This small molecule binds to this protein.
Small molecule (SMILES): Nc1ncnc2c1ncn2[C@@H]1O[C@H](COP(=O)(O)OP(=O)(O)OP(O)(O)=S)[C@@H](O)[C@H]1O

Sequence of chain 1.E:
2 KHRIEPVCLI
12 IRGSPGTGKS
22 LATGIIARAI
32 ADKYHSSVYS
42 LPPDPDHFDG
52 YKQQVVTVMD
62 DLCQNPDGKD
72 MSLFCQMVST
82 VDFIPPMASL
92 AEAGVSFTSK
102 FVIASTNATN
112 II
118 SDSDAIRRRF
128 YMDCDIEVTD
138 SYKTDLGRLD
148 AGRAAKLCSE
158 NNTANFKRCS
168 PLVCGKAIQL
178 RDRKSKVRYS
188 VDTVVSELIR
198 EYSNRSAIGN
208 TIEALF

Binding-site contacts:
Ligand atom O2A contacts residue GLY19 of chain 1.E at 3.2 Å (h-bond).
Ligand atom O2A contacts residue THR18 of chain 1.E at 4.2 Å.
Ligand atom O3B contacts residue SER21 of chain 1.E at 2.4 Å (h-bond).
Ligand atom O2B contacts residue GLY19 of chain 1.E at 3.7 Å.
Ligand atom O1B contacts residue PRO16 of chain 1.E at 4.1 Å.
Ligand atom O3' contacts residue GLY17 of chain 1.E at 4.0 Å.
Ligand atom PA contacts residue SER21 of chain 1.E at 3.8 Å.
Ligand atom O3B contacts residue LYS20 of chain 1.E at 4.2 Å.
Ligand atom O2B contacts residue LYS20 of chain 1.E at 2.8 Å (salt-bridge).
Ligand atom PG contacts residue ASP62 of chain 1.E at 3.7 Å.
Ligand atom PB contacts residue GLY17 of chain 1.E at 3.5 Å.
Ligand atom S1G contacts residue PRO16 of chain 1.E at 3.8 Å.
Ligand atom O2B contacts residue THR18 of chain 1.E at 3.8 Å.
Ligand atom O2B contacts residue SER21 of chain 1.E at 4.0 Å.
Ligand atom PA contacts residue GLY19 of chain 1.E at 3.8 Å.
Ligand atom PB contacts residue SER21 of chain 1.E at 3.4 Å.
Ligand atom O5' contacts residue SER21 of chain 1.E at 3.8 Å.
Ligand atom O3A contacts residue GLY19 of chain 1.E at 3.4 Å.
Ligand atom C5' contacts residue LEU22 of chain 1.E at 3.8 Å (hydrophobic).
Ligand atom O1B contacts residue GLY17 of chain 1.E at 2.9 Å (h-bond).
Ligand atom O5' contacts residue LEU22 of chain 1.E at 3.3 Å (h-bond).
Ligand atom O3G contacts residue SER21 of chain 1.E at 3.3 Å (h-bond).
Ligand atom C4' contacts residue LEU22 of chain 1.E at 3.6 Å (hydrophobic).
Ligand atom O3G contacts residue ASP61 of chain 1.E at 3.5 Å (salt-bridge).
Ligand atom O3G contacts residue ASP62 of chain 1.E at 2.2 Å (salt-bridge).
Ligand atom O2G contacts residue SER21 of chain 1.E at 3.6 Å.
Ligand atom O4' contacts residue LEU22 of chain 1.E at 3.9 Å.
Ligand atom O1A contacts residue SER21 of chain 1.E at 3.8 Å.
Ligand atom O3A contacts residue LYS20 of chain 1.E at 3.4 Å (salt-bridge).
Ligand atom O2B contacts residue SER15 of chain 1.E at 4.2 Å.
Ligand atom O3A contacts residue SER21 of chain 1.E at 2.8 Å (h-bond).
Ligand atom O2B contacts residue PRO16 of chain 1.E at 3.8 Å.
Ligand atom O5' contacts residue GLY19 of chain 1.E at 3.9 Å.
Ligand atom S1G contacts residue GLY17 of chain 1.E at 3.9 Å.
Ligand atom O2A contacts residue GLY17 of chain 1.E at 3.3 Å.
Ligand atom O3B contacts residue ASP62 of chain 1.E at 4.2 Å.
Ligand atom O2B contacts residue GLY17 of chain 1.E at 3.0 Å (h-bond).
Ligand atom PG contacts residue SER21 of chain 1.E at 3.3 Å.
Ligand atom O3A contacts residue LEU22 of chain 1.E at 4.1 Å.
Ligand atom PB contacts residue LYS20 of chain 1.E at 4.0 Å.